This small molecule binds to this protein.
Small molecule (SMILES): CC(=O)N[C@@H]1[C@@H](O)[C@H](O)[C@@H](CO)O[C@H]1O

Binding-site contacts:
Ligand atom C6 contacts residue SER197 of chain 10.E at 4.3 Å.
Ligand atom C7 contacts residue LEU192 of chain 10.E at 3.8 Å (hydrophobic).
Ligand atom C8 contacts residue LEU192 of chain 10.E at 3.7 Å (hydrophobic).
Ligand atom C7 contacts residue ASN200 of chain 10.E at 3.6 Å.
Ligand atom C1 contacts residue ASN200 of chain 10.E at 1.4 Å.
Ligand atom C3 contacts residue ASN200 of chain 10.E at 3.7 Å.
Ligand atom C4 contacts residue ASN200 of chain 10.E at 3.8 Å.
Ligand atom C6 contacts residue LEU199 of chain 10.E at 4.1 Å (hydrophobic).
Ligand atom C1 contacts residue LEU192 of chain 10.E at 3.9 Å (hydrophobic).
Ligand atom N2 contacts residue LEU192 of chain 10.E at 3.5 Å.
Ligand atom O7 contacts residue LYS203 of chain 10.E at 4.0 Å.
Ligand atom C2 contacts residue ASN200 of chain 10.E at 2.5 Å.
Ligand atom C5 contacts residue SER197 of chain 10.E at 4.2 Å.
Ligand atom C8 contacts residue VAL205 of chain 10.E at 3.7 Å (hydrophobic).
Ligand atom N2 contacts residue ASN200 of chain 10.E at 3.3 Å (h-bond).
Ligand atom O5 contacts residue SER197 of chain 10.E at 4.0 Å.
Ligand atom C5 contacts residue ASN200 of chain 10.E at 3.3 Å.
Ligand atom O7 contacts residue ASN200 of chain 10.E at 3.3 Å (h-bond).
Ligand atom C2 contacts residue LEU192 of chain 10.E at 4.3 Å (hydrophobic).
Ligand atom C6 contacts residue ASN200 of chain 10.E at 3.3 Å.
Ligand atom O5 contacts residue ASN200 of chain 10.E at 2.5 Å (h-bond).
Ligand atom O6 contacts residue ASN200 of chain 10.E at 3.0 Å (h-bond).

Sequence of chain 10.E:
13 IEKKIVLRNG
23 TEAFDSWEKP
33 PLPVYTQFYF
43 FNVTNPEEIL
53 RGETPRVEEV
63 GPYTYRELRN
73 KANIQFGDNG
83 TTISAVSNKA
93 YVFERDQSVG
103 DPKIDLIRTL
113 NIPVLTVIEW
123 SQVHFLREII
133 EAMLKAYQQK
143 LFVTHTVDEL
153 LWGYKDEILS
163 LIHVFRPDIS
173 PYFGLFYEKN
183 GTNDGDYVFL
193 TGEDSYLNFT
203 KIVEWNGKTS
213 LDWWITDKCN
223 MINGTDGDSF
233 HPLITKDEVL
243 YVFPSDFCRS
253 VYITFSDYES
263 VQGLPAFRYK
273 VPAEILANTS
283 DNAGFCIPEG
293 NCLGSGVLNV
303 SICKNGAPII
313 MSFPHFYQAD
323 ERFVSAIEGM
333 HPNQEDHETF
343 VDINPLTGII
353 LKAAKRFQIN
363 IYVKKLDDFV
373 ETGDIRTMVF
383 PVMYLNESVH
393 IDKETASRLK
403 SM